Sequence of chain 1.A:
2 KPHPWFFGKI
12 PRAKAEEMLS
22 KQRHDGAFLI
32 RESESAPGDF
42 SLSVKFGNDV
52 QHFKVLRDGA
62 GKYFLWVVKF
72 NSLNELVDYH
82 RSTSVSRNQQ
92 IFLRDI

This small molecule binds to this protein.
Small molecule (SMILES): NC(=O)CC1NC(=O)C2(CCCCC2)NC(=O)[C@@H](CC(=O)O)[C@@H](c2ccc(C(C(=O)O)C(=O)O)cc2)/C=C/C[C@@H](Cc2cccc3ccccc23)CNC1=O

Binding-site contacts:
Ligand atom O1 contacts residue TYR64 of chain 1.A at 2.7 Å.
Ligand atom C39 contacts residue S1S1 of chain 1.I at 3.5 Å.
Ligand atom C27 contacts residue S1S1 of chain 1.I at 3.4 Å.
Ligand atom C3 contacts residue S1S1 of chain 1.I at 3.7 Å.
Ligand atom C18 contacts residue PHE41 of chain 1.A at 3.6 Å (hydrophobic).
Ligand atom C6 contacts residue S1S1 of chain 1.I at 3.6 Å.
Ligand atom C19 contacts residue TYR64 of chain 1.A at 3.9 Å (hydrophobic).
Ligand atom C24 contacts residue TYR64 of chain 1.A at 3.5 Å (hydrophobic).
Ligand atom C28 contacts residue S1S1 of chain 1.I at 3.5 Å.
Ligand atom C18 contacts residue TYR64 of chain 1.A at 3.4 Å (hydrophobic).
Ligand atom C40 contacts residue PHE41 of chain 1.A at 3.9 Å (hydrophobic).
Ligand atom C40 contacts residue GLU33 of chain 1.A at 3.2 Å.
Ligand atom O2 contacts residue TYR64 of chain 1.A at 3.5 Å (h-bond).
Ligand atom O contacts residue TYR64 of chain 1.A at 2.8 Å (h-bond).
Ligand atom C20 contacts residue S1S1 of chain 1.I at 3.5 Å.
Ligand atom O9 contacts residue PHE41 of chain 1.A at 3.5 Å.
Ligand atom C23 contacts residue PHE41 of chain 1.A at 3.6 Å (hydrophobic).
Ligand atom N1 contacts residue S1S1 of chain 1.I at 3.2 Å (h-bond).
Ligand atom C5 contacts residue S1S1 of chain 1.I at 3.8 Å.
Ligand atom C23 contacts residue TYR64 of chain 1.A at 2.8 Å (hydrophobic).
Ligand atom C14 contacts residue S1S1 of chain 1.I at 3.8 Å.
Ligand atom C24 contacts residue S1S1 of chain 1.I at 3.4 Å.
Ligand atom C21 contacts residue S1S1 of chain 1.I at 3.6 Å.
Ligand atom C35 contacts residue GLY39 of chain 1.A at 3.7 Å.
Ligand atom O3 contacts residue S1S1 of chain 1.I at 3.4 Å (h-bond).
Ligand atom O8 contacts residue GLU33 of chain 1.A at 2.5 Å (salt-bridge).
Ligand atom C1 contacts residue S1S1 of chain 1.I at 3.7 Å.
Ligand atom O contacts residue PHE41 of chain 1.A at 2.4 Å.
Ligand atom C19 contacts residue PHE41 of chain 1.A at 3.9 Å (hydrophobic).
Ligand atom C34 contacts residue GLY39 of chain 1.A at 3.8 Å.
Ligand atom O8 contacts residue PHE7 of chain 1.A at 3.6 Å.
Ligand atom O4 contacts residue S1S1 of chain 1.I at 3.1 Å (h-bond).
Ligand atom O2 contacts residue S1S1 of chain 1.I at 2.6 Å (h-bond).
Ligand atom C17 contacts residue PHE41 of chain 1.A at 3.8 Å (hydrophobic).
Ligand atom C39 contacts residue PHE41 of chain 1.A at 3.9 Å (hydrophobic).
Ligand atom C2 contacts residue S1S1 of chain 1.I at 3.8 Å.
Ligand atom O9 contacts residue GLU33 of chain 1.A at 3.2 Å (salt-bridge).
Ligand atom C22 contacts residue TYR64 of chain 1.A at 3.5 Å (hydrophobic).
Ligand atom C12 contacts residue S1S1 of chain 1.I at 3.7 Å.
Ligand atom C26 contacts residue S1S1 of chain 1.I at 3.5 Å.